Sequence of chain 1.B:
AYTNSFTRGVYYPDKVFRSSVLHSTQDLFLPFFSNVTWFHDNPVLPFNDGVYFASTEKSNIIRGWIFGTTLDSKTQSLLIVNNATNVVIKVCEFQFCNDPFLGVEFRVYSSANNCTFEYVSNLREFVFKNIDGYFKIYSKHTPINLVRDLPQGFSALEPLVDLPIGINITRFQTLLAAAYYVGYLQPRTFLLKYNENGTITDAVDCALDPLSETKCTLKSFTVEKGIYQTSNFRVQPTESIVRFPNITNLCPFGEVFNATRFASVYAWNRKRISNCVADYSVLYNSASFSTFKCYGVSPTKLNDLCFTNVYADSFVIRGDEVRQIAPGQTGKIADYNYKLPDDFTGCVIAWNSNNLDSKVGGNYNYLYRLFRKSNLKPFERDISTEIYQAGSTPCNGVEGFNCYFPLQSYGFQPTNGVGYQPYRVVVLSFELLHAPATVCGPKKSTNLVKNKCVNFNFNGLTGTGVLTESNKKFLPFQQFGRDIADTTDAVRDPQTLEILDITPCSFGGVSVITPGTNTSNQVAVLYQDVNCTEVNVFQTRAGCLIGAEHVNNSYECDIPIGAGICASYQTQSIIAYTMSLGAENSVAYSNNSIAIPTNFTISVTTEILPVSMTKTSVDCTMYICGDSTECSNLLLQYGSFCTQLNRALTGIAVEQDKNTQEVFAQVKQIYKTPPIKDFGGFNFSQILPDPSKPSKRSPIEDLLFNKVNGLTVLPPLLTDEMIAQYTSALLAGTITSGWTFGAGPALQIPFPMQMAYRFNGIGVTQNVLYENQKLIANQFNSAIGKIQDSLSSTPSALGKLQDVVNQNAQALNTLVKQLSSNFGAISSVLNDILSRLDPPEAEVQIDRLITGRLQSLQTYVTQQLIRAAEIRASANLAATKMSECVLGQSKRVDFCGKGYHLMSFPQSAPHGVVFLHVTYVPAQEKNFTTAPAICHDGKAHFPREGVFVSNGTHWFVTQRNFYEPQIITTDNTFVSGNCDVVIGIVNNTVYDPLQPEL

The small molecule below binds the protein below.
Small molecule (SMILES): CC(=O)N[C@@H]1[C@@H](O)[C@H](O)[C@@H](CO)O[C@H]1O

Binding-site contacts:
Ligand atom O7 contacts residue ASN616 of chain 1.B at 3.7 Å.
Ligand atom O5 contacts residue ASN616 of chain 1.B at 2.4 Å (h-bond).
Ligand atom C2 contacts residue ASN616 of chain 1.B at 2.4 Å.
Ligand atom C7 contacts residue ASN616 of chain 1.B at 2.9 Å.
Ligand atom C4 contacts residue ASN616 of chain 1.B at 4.2 Å.
Ligand atom C8 contacts residue GLN644 of chain 1.B at 4.5 Å.
Ligand atom C1 contacts residue ASN616 of chain 1.B at 1.4 Å.
Ligand atom C8 contacts residue ASN616 of chain 1.B at 3.3 Å.
Ligand atom N2 contacts residue ASN616 of chain 1.B at 2.3 Å (h-bond).
Ligand atom C5 contacts residue ASN616 of chain 1.B at 3.7 Å.
Ligand atom C3 contacts residue ASN616 of chain 1.B at 3.7 Å.